Sequence of chain 1.A:
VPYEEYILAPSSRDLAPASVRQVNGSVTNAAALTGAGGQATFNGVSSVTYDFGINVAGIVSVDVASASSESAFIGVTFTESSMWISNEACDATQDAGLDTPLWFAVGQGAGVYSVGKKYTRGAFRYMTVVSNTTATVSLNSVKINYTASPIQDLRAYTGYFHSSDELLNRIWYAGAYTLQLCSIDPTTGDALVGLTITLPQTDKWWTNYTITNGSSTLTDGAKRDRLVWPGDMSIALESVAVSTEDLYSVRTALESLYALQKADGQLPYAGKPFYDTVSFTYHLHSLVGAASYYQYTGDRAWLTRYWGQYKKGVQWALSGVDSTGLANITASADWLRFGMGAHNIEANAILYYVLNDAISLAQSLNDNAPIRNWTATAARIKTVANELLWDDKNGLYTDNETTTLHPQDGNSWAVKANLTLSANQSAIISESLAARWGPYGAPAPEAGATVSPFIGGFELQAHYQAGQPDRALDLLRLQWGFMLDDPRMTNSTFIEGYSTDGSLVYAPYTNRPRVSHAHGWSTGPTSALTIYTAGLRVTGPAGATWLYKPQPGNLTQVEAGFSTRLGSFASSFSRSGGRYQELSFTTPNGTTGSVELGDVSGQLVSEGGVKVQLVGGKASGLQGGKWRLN

Binding-site contacts:
Ligand atom C5 contacts residue ASN24 of chain 1.A at 3.6 Å.
Ligand atom C6 contacts residue ILE85 of chain 1.A at 3.8 Å (hydrophobic).
Ligand atom C1 contacts residue GLN22 of chain 1.A at 3.3 Å.
Ligand atom N2 contacts residue SER47 of chain 1.A at 4.3 Å.
Ligand atom O6 contacts residue ILE85 of chain 1.A at 3.5 Å (h-bond).
Ligand atom O3 contacts residue GLN22 of chain 1.A at 4.3 Å.
Ligand atom O6 contacts residue SER86 of chain 1.A at 3.8 Å.
Ligand atom C8 contacts residue GLN22 of chain 1.A at 4.0 Å.
Ligand atom O7 contacts residue ASN87 of chain 1.A at 3.3 Å.
Ligand atom O3 contacts residue ILE85 of chain 1.A at 3.5 Å (h-bond).
Ligand atom C7 contacts residue THR128 of chain 1.A at 4.5 Å.
Ligand atom O3 contacts residue SER86 of chain 1.A at 4.1 Å.
Ligand atom C2 contacts residue GLN22 of chain 1.A at 3.3 Å.
Ligand atom C7 contacts residue ASN87 of chain 1.A at 4.0 Å.
Ligand atom C4 contacts residue GLN22 of chain 1.A at 4.4 Å.
Ligand atom C7 contacts residue GLN22 of chain 1.A at 3.8 Å.
Ligand atom C8 contacts residue ASN24 of chain 1.A at 4.3 Å.
Ligand atom C8 contacts residue SER47 of chain 1.A at 3.2 Å.
Ligand atom C3 contacts residue ASN24 of chain 1.A at 3.8 Å.
Ligand atom N2 contacts residue THR49 of chain 1.A at 4.4 Å.
Ligand atom C1 contacts residue ASN24 of chain 1.A at 1.4 Å.
Ligand atom C4 contacts residue ASN24 of chain 1.A at 4.2 Å.
Ligand atom C7 contacts residue ASN24 of chain 1.A at 3.1 Å.
Ligand atom C5 contacts residue GLN22 of chain 1.A at 3.9 Å.
Ligand atom C7 contacts residue SER47 of chain 1.A at 3.1 Å.
Ligand atom N2 contacts residue ASN24 of chain 1.A at 2.9 Å (h-bond).
Ligand atom C8 contacts residue THR128 of chain 1.A at 3.5 Å.
Ligand atom N2 contacts residue GLN22 of chain 1.A at 2.8 Å (h-bond).
Ligand atom O7 contacts residue ASN24 of chain 1.A at 2.9 Å (h-bond).
Ligand atom C3 contacts residue GLN22 of chain 1.A at 3.4 Å.
Ligand atom O5 contacts residue ILE85 of chain 1.A at 4.1 Å.
Ligand atom O5 contacts residue ASN24 of chain 1.A at 2.3 Å (h-bond).
Ligand atom O7 contacts residue SER47 of chain 1.A at 2.4 Å (h-bond).
Ligand atom C2 contacts residue ASN24 of chain 1.A at 2.4 Å.
Ligand atom C8 contacts residue THR49 of chain 1.A at 3.1 Å.
Ligand atom O5 contacts residue GLN22 of chain 1.A at 4.1 Å.
Ligand atom C8 contacts residue VAL48 of chain 1.A at 4.1 Å (hydrophobic).
Ligand atom C7 contacts residue THR49 of chain 1.A at 4.2 Å.

This protein binds this small molecule.
Small molecule (SMILES): CC(=O)N[C@H]1[C@H](O[C@H]2[C@H](O)[C@@H](NC(C)=O)CO[C@@H]2CO)O[C@H](CO)[C@@H](O)[C@@H]1O